Binding-site contacts:
Ligand atom C4 contacts residue ASN318 of chain 1.G at 4.2 Å.
Ligand atom O5 contacts residue ASN318 of chain 1.G at 2.4 Å (h-bond).
Ligand atom N2 contacts residue ASN318 of chain 1.G at 2.7 Å (h-bond).
Ligand atom C1 contacts residue ASN318 of chain 1.G at 1.4 Å.
Ligand atom C7 contacts residue ASN318 of chain 1.G at 3.2 Å.
Ligand atom O5 contacts residue SER320 of chain 1.G at 4.1 Å.
Ligand atom O7 contacts residue ASN318 of chain 1.G at 3.4 Å (h-bond).
Ligand atom C1 contacts residue SER320 of chain 1.G at 3.5 Å.
Ligand atom C2 contacts residue ASN318 of chain 1.G at 2.4 Å.
Ligand atom C5 contacts residue SER320 of chain 1.G at 4.3 Å.
Ligand atom C3 contacts residue ASN318 of chain 1.G at 3.8 Å.
Ligand atom C8 contacts residue VAL317 of chain 1.G at 4.0 Å (hydrophobic).
Ligand atom C5 contacts residue ASN318 of chain 1.G at 3.7 Å.
Ligand atom C8 contacts residue ASN318 of chain 1.G at 3.6 Å.

The protein below binds the small molecule below.
Small molecule (SMILES): CC(=O)N[C@@H]1[C@@H](O)[C@H](O)[C@@H](CO)O[C@H]1O

Sequence of chain 1.G:
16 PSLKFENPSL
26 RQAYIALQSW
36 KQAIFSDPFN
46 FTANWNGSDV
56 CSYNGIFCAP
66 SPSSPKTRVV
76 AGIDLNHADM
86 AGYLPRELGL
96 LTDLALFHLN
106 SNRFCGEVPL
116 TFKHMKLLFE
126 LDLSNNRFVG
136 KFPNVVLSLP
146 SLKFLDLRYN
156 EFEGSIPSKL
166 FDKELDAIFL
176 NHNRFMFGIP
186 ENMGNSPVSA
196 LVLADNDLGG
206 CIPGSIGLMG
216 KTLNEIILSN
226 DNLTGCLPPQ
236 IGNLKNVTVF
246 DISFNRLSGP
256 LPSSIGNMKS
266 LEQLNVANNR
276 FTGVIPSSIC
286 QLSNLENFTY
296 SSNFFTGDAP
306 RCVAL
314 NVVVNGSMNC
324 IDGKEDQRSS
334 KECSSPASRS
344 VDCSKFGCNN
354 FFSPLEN